Sequence of chain 1.H:
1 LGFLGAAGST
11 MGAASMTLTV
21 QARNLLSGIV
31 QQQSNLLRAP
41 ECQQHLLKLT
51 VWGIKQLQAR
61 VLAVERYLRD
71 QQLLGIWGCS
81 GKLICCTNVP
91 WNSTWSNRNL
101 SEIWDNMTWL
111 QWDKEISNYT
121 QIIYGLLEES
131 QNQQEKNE

This protein binds this small molecule.
Small molecule (SMILES): CC(=O)N[C@H]1[C@H](O[C@H]2[C@H](O)[C@@H](NC(C)=O)CO[C@@H]2CO)O[C@H](CO)[C@@H](O)[C@@H]1O

Binding-site contacts:
Ligand atom C8 contacts residue TRP95 of chain 1.H at 3.6 Å (hydrophobic).
Ligand atom C4 contacts residue ASN92 of chain 1.H at 4.4 Å.
Ligand atom O5 contacts residue ASN92 of chain 1.H at 2.5 Å (h-bond).
Ligand atom O3 contacts residue THR94 of chain 1.H at 4.2 Å.
Ligand atom C3 contacts residue ASN92 of chain 1.H at 4.0 Å.
Ligand atom C7 contacts residue TRP95 of chain 1.H at 4.2 Å (hydrophobic).
Ligand atom N2 contacts residue ASN92 of chain 1.H at 3.0 Å (h-bond).
Ligand atom C5 contacts residue ASN92 of chain 1.H at 3.8 Å.
Ligand atom C2 contacts residue ASN92 of chain 1.H at 2.6 Å.
Ligand atom C1 contacts residue ASN92 of chain 1.H at 1.5 Å.
Ligand atom C8 contacts residue THR94 of chain 1.H at 4.1 Å.
Ligand atom C7 contacts residue ASN92 of chain 1.H at 3.6 Å.
Ligand atom C8 contacts residue ILE122 of chain 1.H at 4.2 Å (hydrophobic).
Ligand atom O7 contacts residue ASN92 of chain 1.H at 3.8 Å.
Ligand atom C2 contacts residue THR94 of chain 1.H at 3.4 Å.
Ligand atom N2 contacts residue TRP95 of chain 1.H at 4.5 Å.
Ligand atom C3 contacts residue THR94 of chain 1.H at 4.4 Å.
Ligand atom N2 contacts residue THR94 of chain 1.H at 3.3 Å (h-bond).
Ligand atom C7 contacts residue THR94 of chain 1.H at 4.4 Å.